Binding-site contacts:
Ligand atom O contacts residue PHE60 of chain 1.I at 3.1 Å.
Ligand atom CG contacts residue ALA101 of chain 1.I at 3.7 Å (hydrophobic).
Ligand atom C contacts residue PHE60 of chain 1.I at 3.6 Å (hydrophobic).
Ligand atom CZ contacts residue ALA103 of chain 1.I at 3.8 Å (hydrophobic).
Ligand atom CB contacts residue ASN102 of chain 1.I at 3.3 Å.
Ligand atom CG2 contacts residue PHE113 of chain 1.I at 3.7 Å (hydrophobic).
Ligand atom C contacts residue GLY72 of chain 1.I at 3.1 Å.
Ligand atom CA contacts residue ASN102 of chain 1.I at 3.0 Å.
Ligand atom O contacts residue GLY72 of chain 1.I at 3.7 Å.
Ligand atom CN contacts residue GLY72 of chain 1.I at 3.2 Å.
Ligand atom CG1 contacts residue ARG55 of chain 1.I at 3.7 Å.
Ligand atom CG1 contacts residue PHE113 of chain 1.I at 3.5 Å (hydrophobic).
Ligand atom CG contacts residue GLN111 of chain 1.I at 3.5 Å.
Ligand atom CE contacts residue ALA103 of chain 1.I at 3.8 Å (hydrophobic).
Ligand atom N contacts residue GLY72 of chain 1.I at 3.1 Å (h-bond).
Ligand atom CG1 contacts residue ALA101 of chain 1.I at 3.7 Å (hydrophobic).
Ligand atom CA contacts residue GLY72 of chain 1.I at 3.3 Å.
Ligand atom CG2 contacts residue PHE60 of chain 1.I at 3.6 Å (hydrophobic).
Ligand atom O contacts residue ALA101 of chain 1.I at 3.5 Å.
Ligand atom C contacts residue ASN102 of chain 1.I at 3.3 Å.
Ligand atom O contacts residue ARG55 of chain 1.I at 2.8 Å (salt-bridge).
Ligand atom CB contacts residue GLY72 of chain 1.I at 3.6 Å.
Ligand atom CD1 contacts residue ASN102 of chain 1.I at 3.5 Å.
Ligand atom CN contacts residue HIS126 of chain 1.I at 3.3 Å.
Ligand atom CG1 contacts residue GLN63 of chain 1.I at 3.3 Å.
Ligand atom O contacts residue ALA103 of chain 1.I at 3.6 Å.
Ligand atom CD1 contacts residue TRP121 of chain 1.I at 3.8 Å (hydrophobic).
Ligand atom N contacts residue ASN102 of chain 1.I at 2.8 Å (h-bond).
Ligand atom CB contacts residue PHE113 of chain 1.I at 3.7 Å (hydrophobic).
Ligand atom O contacts residue ASN102 of chain 1.I at 3.4 Å (h-bond).
Ligand atom O contacts residue HIS126 of chain 1.I at 3.3 Å.
Ligand atom CN contacts residue ARG55 of chain 1.I at 3.6 Å.
Ligand atom O contacts residue TRP121 of chain 1.I at 2.7 Å (h-bond).
Ligand atom CA contacts residue GLY72 of chain 1.I at 3.8 Å.
Ligand atom O contacts residue GLN63 of chain 1.I at 3.2 Å (h-bond).
Ligand atom CG contacts residue ASN102 of chain 1.I at 3.7 Å.
Ligand atom CB contacts residue GLN111 of chain 1.I at 3.6 Å.
Ligand atom CN contacts residue LEU122 of chain 1.I at 3.7 Å (hydrophobic).
Ligand atom CD2 contacts residue PHE60 of chain 1.I at 3.8 Å (hydrophobic).
Ligand atom CN contacts residue ARG55 of chain 1.I at 3.6 Å.

The small molecule below binds the protein below.
Small molecule (SMILES): C=C/C=C\C[C@@H](C)[C@@H](O)[C@H]1C(=O)N[C@@H](CC)C(=O)N(C)CC(=O)N(C)[C@@H](CC(C)C)C(=O)N[C@@H](C(C)C)C(=O)N(C)[C@@H](CC(C)C)C(=O)N[C@@H](C)C(=O)N[C@H](C)C(=O)N(C)[C@@H](CC(C)C)C(=O)N(C)[C@@H](CC(C)C)C(=O)N(C)[C@@H](C(C)C)C(=O)N1C

Sequence of chain 1.I:
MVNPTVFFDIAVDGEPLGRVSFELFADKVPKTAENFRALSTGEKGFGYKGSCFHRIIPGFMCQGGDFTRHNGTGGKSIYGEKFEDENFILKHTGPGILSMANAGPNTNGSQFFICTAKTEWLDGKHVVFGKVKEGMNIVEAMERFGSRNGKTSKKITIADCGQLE